Sequence of chain 1.A:
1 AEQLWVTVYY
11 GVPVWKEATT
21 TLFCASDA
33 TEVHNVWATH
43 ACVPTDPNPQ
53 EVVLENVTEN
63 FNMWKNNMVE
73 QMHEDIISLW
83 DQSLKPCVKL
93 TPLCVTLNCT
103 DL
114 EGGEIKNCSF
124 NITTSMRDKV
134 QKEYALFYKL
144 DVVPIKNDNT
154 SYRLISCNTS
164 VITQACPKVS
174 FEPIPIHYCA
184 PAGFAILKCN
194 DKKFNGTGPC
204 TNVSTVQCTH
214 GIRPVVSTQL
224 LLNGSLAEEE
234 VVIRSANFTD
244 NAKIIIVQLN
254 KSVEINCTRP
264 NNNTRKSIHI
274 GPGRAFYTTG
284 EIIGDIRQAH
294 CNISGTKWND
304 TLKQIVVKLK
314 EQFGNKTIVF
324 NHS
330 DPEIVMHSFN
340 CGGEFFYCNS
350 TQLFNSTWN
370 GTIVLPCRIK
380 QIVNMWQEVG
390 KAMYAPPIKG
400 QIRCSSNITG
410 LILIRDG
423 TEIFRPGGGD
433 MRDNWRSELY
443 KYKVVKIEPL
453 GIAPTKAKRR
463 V

Binding-site contacts:
Ligand atom C5 contacts residue GLN307 of chain 1.A at 4.0 Å.
Ligand atom C7 contacts residue ASN253 of chain 1.A at 3.4 Å.
Ligand atom C2 contacts residue ASN253 of chain 1.A at 2.5 Å.
Ligand atom C8 contacts residue GLU232 of chain 1.A at 3.7 Å.
Ligand atom N2 contacts residue GLU232 of chain 1.A at 3.2 Å (salt-bridge).
Ligand atom O5 contacts residue GLN307 of chain 1.A at 4.4 Å.
Ligand atom C6 contacts residue GLN307 of chain 1.A at 4.2 Å.
Ligand atom C7 contacts residue GLU232 of chain 1.A at 4.1 Å.
Ligand atom C1 contacts residue ASN253 of chain 1.A at 1.4 Å.
Ligand atom C5 contacts residue ASN253 of chain 1.A at 3.7 Å.
Ligand atom C6 contacts residue LYS254 of chain 1.A at 4.2 Å.
Ligand atom O5 contacts residue ASN253 of chain 1.A at 2.5 Å (h-bond).
Ligand atom C5 contacts residue LYS254 of chain 1.A at 4.5 Å.
Ligand atom C3 contacts residue ASN253 of chain 1.A at 3.8 Å.
Ligand atom C2 contacts residue GLU233 of chain 1.A at 4.2 Å.
Ligand atom C2 contacts residue GLU232 of chain 1.A at 3.4 Å.
Ligand atom O6 contacts residue GLN307 of chain 1.A at 3.1 Å (h-bond).
Ligand atom O7 contacts residue ASN253 of chain 1.A at 3.6 Å.
Ligand atom C3 contacts residue GLU232 of chain 1.A at 4.2 Å.
Ligand atom N2 contacts residue ASN253 of chain 1.A at 2.9 Å (h-bond).
Ligand atom C8 contacts residue ASN253 of chain 1.A at 4.4 Å.
Ligand atom N2 contacts residue GLU233 of chain 1.A at 4.1 Å.
Ligand atom O5 contacts residue LYS254 of chain 1.A at 4.5 Å.
Ligand atom C4 contacts residue ASN253 of chain 1.A at 4.3 Å.
Ligand atom O3 contacts residue GLU232 of chain 1.A at 3.7 Å.

The protein below binds the small molecule below.
Small molecule (SMILES): CC(=O)N[C@H]1[C@H](O[C@H]2[C@H](O)[C@@H](NC(C)=O)CO[C@@H]2CO)O[C@H](CO)[C@@H](O)[C@@H]1O